Sequence of chain 1.C:
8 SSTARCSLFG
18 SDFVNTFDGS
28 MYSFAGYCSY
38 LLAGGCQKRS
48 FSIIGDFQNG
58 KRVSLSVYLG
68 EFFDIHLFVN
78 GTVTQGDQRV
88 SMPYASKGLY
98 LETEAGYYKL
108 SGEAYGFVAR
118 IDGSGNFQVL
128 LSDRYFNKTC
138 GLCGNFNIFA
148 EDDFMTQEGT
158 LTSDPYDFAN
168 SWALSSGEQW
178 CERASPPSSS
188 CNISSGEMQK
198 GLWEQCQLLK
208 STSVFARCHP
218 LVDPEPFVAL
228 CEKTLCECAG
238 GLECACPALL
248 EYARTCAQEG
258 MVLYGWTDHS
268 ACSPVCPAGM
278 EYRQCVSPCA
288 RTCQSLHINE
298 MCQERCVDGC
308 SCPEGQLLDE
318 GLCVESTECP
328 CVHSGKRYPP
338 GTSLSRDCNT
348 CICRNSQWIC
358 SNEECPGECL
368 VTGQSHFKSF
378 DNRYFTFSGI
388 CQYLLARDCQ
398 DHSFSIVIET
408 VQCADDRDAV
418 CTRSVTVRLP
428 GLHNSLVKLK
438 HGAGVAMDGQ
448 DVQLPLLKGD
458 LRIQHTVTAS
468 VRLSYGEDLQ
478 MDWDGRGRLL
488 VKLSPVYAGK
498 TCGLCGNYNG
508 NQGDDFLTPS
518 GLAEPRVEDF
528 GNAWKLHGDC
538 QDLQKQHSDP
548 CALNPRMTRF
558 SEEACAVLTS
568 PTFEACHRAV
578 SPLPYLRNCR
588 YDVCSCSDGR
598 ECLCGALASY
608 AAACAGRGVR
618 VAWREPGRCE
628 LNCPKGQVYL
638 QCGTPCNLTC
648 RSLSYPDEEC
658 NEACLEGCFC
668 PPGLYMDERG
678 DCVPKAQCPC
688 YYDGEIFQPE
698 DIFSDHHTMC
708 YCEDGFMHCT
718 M

A small-molecule ligand and the protein it binds are described below.
Small molecule (SMILES): CC(=O)N[C@@H]1[C@@H](O)[C@H](O)[C@@H](CO)O[C@H]1O

Binding-site contacts:
Ligand atom C3 contacts residue ASN77 of chain 1.C at 3.9 Å.
Ligand atom C7 contacts residue VAL60 of chain 1.C at 4.2 Å (hydrophobic).
Ligand atom C5 contacts residue THR79 of chain 1.C at 4.0 Å.
Ligand atom C7 contacts residue PHE75 of chain 1.C at 4.2 Å (hydrophobic).
Ligand atom C2 contacts residue THR79 of chain 1.C at 4.4 Å.
Ligand atom N2 contacts residue ASN77 of chain 1.C at 2.9 Å (h-bond).
Ligand atom C8 contacts residue VAL60 of chain 1.C at 3.7 Å (hydrophobic).
Ligand atom C5 contacts residue ASN77 of chain 1.C at 3.7 Å.
Ligand atom O6 contacts residue THR79 of chain 1.C at 3.6 Å.
Ligand atom O5 contacts residue THR79 of chain 1.C at 4.1 Å.
Ligand atom O5 contacts residue ASN77 of chain 1.C at 2.5 Å (h-bond).
Ligand atom O7 contacts residue VAL60 of chain 1.C at 4.4 Å.
Ligand atom O7 contacts residue PHE75 of chain 1.C at 3.5 Å.
Ligand atom C4 contacts residue ASN77 of chain 1.C at 4.3 Å.
Ligand atom C4 contacts residue THR79 of chain 1.C at 4.0 Å.
Ligand atom C7 contacts residue ASN77 of chain 1.C at 4.1 Å.
Ligand atom C6 contacts residue THR79 of chain 1.C at 3.5 Å.
Ligand atom C1 contacts residue ASN77 of chain 1.C at 1.5 Å.
Ligand atom C2 contacts residue ASN77 of chain 1.C at 2.5 Å.